Sequence of chain 1.G:
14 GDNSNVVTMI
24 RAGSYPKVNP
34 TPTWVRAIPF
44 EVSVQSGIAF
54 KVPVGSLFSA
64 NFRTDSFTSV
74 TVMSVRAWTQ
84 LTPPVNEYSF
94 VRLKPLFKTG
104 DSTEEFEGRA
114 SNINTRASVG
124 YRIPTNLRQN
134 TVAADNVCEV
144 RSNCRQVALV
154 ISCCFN

Sequence of chain 1.CA:
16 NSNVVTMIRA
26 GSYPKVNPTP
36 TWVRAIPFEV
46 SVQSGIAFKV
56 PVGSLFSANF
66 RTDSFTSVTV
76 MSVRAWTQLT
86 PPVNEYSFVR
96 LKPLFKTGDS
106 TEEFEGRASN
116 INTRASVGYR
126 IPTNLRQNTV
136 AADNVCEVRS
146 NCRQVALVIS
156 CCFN

The small molecule below binds the protein below.
Small molecule (SMILES): Nc1ncnc2c1ncn2[C@@H]1O[C@H](CO[P](=O)(O)O[C@H]2[C@@H](O)[C@H](n3cnc4c(N)ncnc43)O[C@@H]2CO[P](=O)(O)O[C@H]2[C@@H](O)[C@H](n3cnc4c(N)ncnc43)O[C@@H]2CO[P](=O)(O)O[C@H]2[C@@H](O)[C@H](n3cnc4c(N)ncnc43)O[C@@H]2CO[P](=O)(O)O[C@H]2[C@@H](O)[C@H](n3cnc4c(N)ncnc43)O[C@@H]2CO[P](=O)(O)O[C@H]2[C@@H](O)[C@H](n3cnc4c(N)ncnc43)O[C@@H]2CO[P](=O)(O)O[C@H]2[C@@H](O)[C@H](n3cnc4c(N)ncnc43)O[C@@H]2COP(=O)=O)[C@@H](O)[C@H]1O

Binding-site contacts:
Ligand atom C5' contacts residue SER155 of chain 1.CA at 4.4 Å.
Ligand atom C5' contacts residue PRO35 of chain 1.G at 4.2 Å (hydrophobic).
Ligand atom OP2 contacts residue ARG79 of chain 1.CA at 4.0 Å.
Ligand atom P contacts residue SER17 of chain 1.D at 4.1 Å.
Ligand atom O3' contacts residue SER155 of chain 1.CA at 3.5 Å (h-bond).
Ligand atom C4' contacts residue SER17 of chain 1.D at 4.1 Å.
Ligand atom O2' contacts residue MET76 of chain 1.CA at 4.2 Å.
Ligand atom O2' contacts residue THR36 of chain 1.G at 3.1 Å (h-bond).
Ligand atom C4' contacts residue PRO35 of chain 1.G at 4.2 Å (hydrophobic).
Ligand atom OP1 contacts residue SER155 of chain 1.CA at 2.6 Å (h-bond).
Ligand atom O4' contacts residue VAL38 of chain 1.G at 3.5 Å.
Ligand atom C1' contacts residue VAL38 of chain 1.CA at 4.0 Å (hydrophobic).
Ligand atom OP1 contacts residue ARG79 of chain 1.CA at 3.2 Å (salt-bridge).
Ligand atom O3' contacts residue THR36 of chain 1.G at 3.4 Å (h-bond).
Ligand atom O2' contacts residue VAL38 of chain 1.CA at 3.0 Å (h-bond).
Ligand atom C1' contacts residue VAL38 of chain 1.G at 3.8 Å (hydrophobic).
Ligand atom C2' contacts residue THR36 of chain 1.G at 4.2 Å.
Ligand atom O2' contacts residue ASN16 of chain 1.D at 3.9 Å.
Ligand atom OP2 contacts residue ARG24 of chain 1.D at 4.3 Å.
Ligand atom C5' contacts residue VAL19 of chain 1.D at 3.9 Å (hydrophobic).
Ligand atom C4' contacts residue ALA40 of chain 1.CA at 4.3 Å (hydrophobic).
Ligand atom O3' contacts residue ALA40 of chain 1.CA at 4.0 Å.
Ligand atom C2' contacts residue VAL38 of chain 1.CA at 3.9 Å (hydrophobic).
Ligand atom OP1 contacts residue SER17 of chain 1.D at 3.2 Å (h-bond).
Ligand atom O3' contacts residue SER17 of chain 1.D at 3.6 Å.
Ligand atom C4' contacts residue THR36 of chain 1.G at 4.2 Å.
Ligand atom O2' contacts residue TRP37 of chain 1.G at 4.1 Å.
Ligand atom O2' contacts residue ARG39 of chain 1.CA at 4.0 Å.
Ligand atom C3' contacts residue THR36 of chain 1.G at 4.1 Å.
Ligand atom P contacts residue ARG79 of chain 1.CA at 4.1 Å.
Ligand atom P contacts residue SER155 of chain 1.CA at 3.7 Å.
Ligand atom OP1 contacts residue THR21 of chain 1.D at 3.2 Å.
Ligand atom O4' contacts residue ASN16 of chain 1.D at 4.1 Å.
Ligand atom C5' contacts residue ALA40 of chain 1.CA at 3.9 Å (hydrophobic).
Ligand atom C4' contacts residue VAL19 of chain 1.D at 4.0 Å (hydrophobic).
Ligand atom C2 contacts residue VAL38 of chain 1.CA at 3.9 Å (hydrophobic).
Ligand atom C4' contacts residue ASN16 of chain 1.D at 3.4 Å.
Ligand atom C5' contacts residue ASN16 of chain 1.D at 3.7 Å.
Ligand atom C5' contacts residue SER17 of chain 1.D at 4.0 Å.
Ligand atom N3 contacts residue VAL38 of chain 1.CA at 3.9 Å.

Sequence of chain 1.D:
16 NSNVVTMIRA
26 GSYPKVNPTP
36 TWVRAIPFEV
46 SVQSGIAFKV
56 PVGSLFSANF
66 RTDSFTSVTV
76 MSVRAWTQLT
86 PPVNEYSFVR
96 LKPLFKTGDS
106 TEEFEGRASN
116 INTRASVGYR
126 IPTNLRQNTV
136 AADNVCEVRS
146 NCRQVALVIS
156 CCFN